Sequence of chain 1.C:
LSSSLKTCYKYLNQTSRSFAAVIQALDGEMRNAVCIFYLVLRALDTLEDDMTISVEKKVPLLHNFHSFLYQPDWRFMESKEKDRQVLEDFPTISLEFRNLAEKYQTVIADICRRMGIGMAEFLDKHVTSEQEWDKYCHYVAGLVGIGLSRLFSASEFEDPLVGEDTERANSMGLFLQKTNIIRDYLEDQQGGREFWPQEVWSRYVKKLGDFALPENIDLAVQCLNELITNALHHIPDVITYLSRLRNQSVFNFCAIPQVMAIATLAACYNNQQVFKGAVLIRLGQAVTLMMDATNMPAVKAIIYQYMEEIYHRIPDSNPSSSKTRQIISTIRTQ

The protein below binds the small molecule below.
Small molecule (SMILES): CC(C)=CCC/C(C)=C/CC/C(C)=C/CS[P](=O)(O)OP(=O)(O)O

Binding-site contacts:
Ligand atom C13 contacts residue MET197 of chain 1.C at 3.9 Å (hydrophobic).
Ligand atom C10 contacts residue GLY170 of chain 1.C at 3.9 Å.
Ligand atom C9 contacts residue TYR63 of chain 1.C at 3.1 Å (hydrophobic).
Ligand atom PB contacts residue SER43 of chain 1.C at 3.7 Å.
Ligand atom C10 contacts residue LEU173 of chain 1.C at 4.0 Å (hydrophobic).
Ligand atom C12 contacts residue MET197 of chain 1.C at 3.7 Å (hydrophobic).
Ligand atom O1B contacts residue SER43 of chain 1.C at 3.5 Å (h-bond).
Ligand atom C12 contacts residue GLY170 of chain 1.C at 3.5 Å.
Ligand atom C9 contacts residue VAL169 of chain 1.C at 4.1 Å (hydrophobic).
Ligand atom C5 contacts residue LEU201 of chain 1.C at 3.8 Å (hydrophobic).
Ligand atom C8 contacts residue VAL169 of chain 1.C at 3.6 Å (hydrophobic).
Ligand atom PB contacts residue ARG42 of chain 1.C at 4.0 Å.
Ligand atom O1A contacts residue ARG67 of chain 1.C at 3.2 Å (salt-bridge).
Ligand atom C15 contacts residue GLY170 of chain 1.C at 3.7 Å.
Ligand atom C14 contacts residue CYS279 of chain 1.C at 3.9 Å (hydrophobic).
Ligand atom C7 contacts residue VAL169 of chain 1.C at 3.8 Å (hydrophobic).
Ligand atom C9 contacts residue LEU201 of chain 1.C at 4.0 Å (hydrophobic).
Ligand atom C2 contacts residue PHE44 of chain 1.C at 3.6 Å (hydrophobic).
Ligand atom C15 contacts residue TYR266 of chain 1.C at 3.5 Å (hydrophobic).
Ligand atom PA contacts residue ARG67 of chain 1.C at 3.9 Å.
Ligand atom C4 contacts residue GLN202 of chain 1.C at 3.4 Å.
Ligand atom C10 contacts residue VAL169 of chain 1.C at 3.8 Å (hydrophobic).
Ligand atom C9 contacts residue PHE44 of chain 1.C at 3.7 Å (hydrophobic).
Ligand atom C15 contacts residue MET197 of chain 1.C at 3.7 Å (hydrophobic).
Ligand atom C12 contacts residue GLY198 of chain 1.C at 4.1 Å.
Ligand atom C1 contacts residue PHE44 of chain 1.C at 3.7 Å (hydrophobic).
Ligand atom C14 contacts residue LEU173 of chain 1.C at 3.8 Å (hydrophobic).
Ligand atom C8 contacts residue LEU201 of chain 1.C at 4.0 Å (hydrophobic).
Ligand atom O2A contacts residue ARG67 of chain 1.C at 3.4 Å (salt-bridge).
Ligand atom C13 contacts residue LEU173 of chain 1.C at 4.1 Å (hydrophobic).
Ligand atom C4 contacts residue ASN205 of chain 1.C at 3.9 Å.
Ligand atom O1B contacts residue ARG42 of chain 1.C at 3.3 Å.
Ligand atom C11 contacts residue LEU201 of chain 1.C at 3.9 Å (hydrophobic).
Ligand atom C15 contacts residue SER174 of chain 1.C at 3.8 Å.
Ligand atom O3B contacts residue SER43 of chain 1.C at 2.6 Å (h-bond).
Ligand atom C10 contacts residue GLY198 of chain 1.C at 4.1 Å.
Ligand atom O2B contacts residue ARG42 of chain 1.C at 3.1 Å (salt-bridge).
Ligand atom C13 contacts residue GLY170 of chain 1.C at 4.0 Å.
Ligand atom C14 contacts residue MET197 of chain 1.C at 4.1 Å (hydrophobic).
Ligand atom C7 contacts residue ALA166 of chain 1.C at 3.9 Å (hydrophobic).